A small-molecule ligand and the protein it binds are described below.
Small molecule (SMILES): CC(=O)N[C@H]1[C@H](O[C@H]2[C@H](O)[C@@H](NC(C)=O)CO[C@@H]2CO)O[C@H](CO)[C@@H](O)[C@@H]1O

Sequence of chain 1.F:
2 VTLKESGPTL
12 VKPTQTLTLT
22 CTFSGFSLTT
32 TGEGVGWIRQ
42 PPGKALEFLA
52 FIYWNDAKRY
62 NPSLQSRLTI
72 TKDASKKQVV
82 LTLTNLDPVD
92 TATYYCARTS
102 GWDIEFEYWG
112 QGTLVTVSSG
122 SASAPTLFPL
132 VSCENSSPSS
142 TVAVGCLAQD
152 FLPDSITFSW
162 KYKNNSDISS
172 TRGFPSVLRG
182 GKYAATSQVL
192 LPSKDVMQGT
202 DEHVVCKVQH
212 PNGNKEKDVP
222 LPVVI

Binding-site contacts:
Ligand atom C7 contacts residue ASN165 of chain 1.F at 3.8 Å.
Ligand atom C7 contacts residue SER167 of chain 1.F at 4.0 Å.
Ligand atom N2 contacts residue SER167 of chain 1.F at 3.0 Å (h-bond).
Ligand atom C8 contacts residue GLN199 of chain 1.F at 4.4 Å.
Ligand atom C8 contacts residue SER167 of chain 1.F at 4.1 Å.
Ligand atom C5 contacts residue ASN165 of chain 1.F at 3.7 Å.
Ligand atom O3 contacts residue ASP196 of chain 1.F at 2.5 Å (salt-bridge).
Ligand atom C6 contacts residue ASP202 of chain 1.F at 4.3 Å.
Ligand atom O6 contacts residue ASP202 of chain 1.F at 4.4 Å.
Ligand atom C5 contacts residue ASP202 of chain 1.F at 4.5 Å.
Ligand atom C1 contacts residue ASN165 of chain 1.F at 1.4 Å.
Ligand atom C2 contacts residue ASP196 of chain 1.F at 4.3 Å.
Ligand atom C3 contacts residue ASP196 of chain 1.F at 3.7 Å.
Ligand atom C1 contacts residue ASP202 of chain 1.F at 4.5 Å.
Ligand atom C7 contacts residue GLN199 of chain 1.F at 4.2 Å.
Ligand atom C3 contacts residue SER167 of chain 1.F at 4.2 Å.
Ligand atom N2 contacts residue ASN165 of chain 1.F at 2.9 Å (h-bond).
Ligand atom O7 contacts residue GLN199 of chain 1.F at 3.8 Å.
Ligand atom C4 contacts residue ASN165 of chain 1.F at 4.2 Å.
Ligand atom O6 contacts residue ASP196 of chain 1.F at 4.4 Å.
Ligand atom C2 contacts residue SER167 of chain 1.F at 3.7 Å.
Ligand atom C1 contacts residue SER167 of chain 1.F at 3.5 Å.
Ligand atom C3 contacts residue ASN165 of chain 1.F at 3.8 Å.
Ligand atom C7 contacts residue ASP196 of chain 1.F at 4.0 Å.
Ligand atom O5 contacts residue ASP202 of chain 1.F at 3.7 Å.
Ligand atom C2 contacts residue ASN165 of chain 1.F at 2.5 Å.
Ligand atom O5 contacts residue ASN165 of chain 1.F at 2.4 Å (h-bond).
Ligand atom O7 contacts residue ASP196 of chain 1.F at 3.0 Å (salt-bridge).
Ligand atom O7 contacts residue ASN165 of chain 1.F at 4.2 Å.
Ligand atom O6 contacts residue GLY200 of chain 1.F at 4.4 Å.